Sequence of chain 1.J:
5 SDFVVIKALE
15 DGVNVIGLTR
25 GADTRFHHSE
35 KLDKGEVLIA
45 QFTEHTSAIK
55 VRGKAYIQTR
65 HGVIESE

A small-molecule ligand and the protein it binds are described below.
Small molecule (SMILES): N[C@@H](Cc1c[nH]c2ccccc12)C(=O)O

Binding-site contacts:
Ligand atom CB contacts residue THR28 of chain 1.J at 3.5 Å.
Ligand atom OXT contacts residue GLY25 of chain 1.J at 4.0 Å.
Ligand atom CD1 contacts residue THR47 of chain 1.K at 3.9 Å.
Ligand atom CZ3 contacts residue GLY21 of chain 1.K at 3.7 Å.
Ligand atom CD1 contacts residue GLN45 of chain 1.K at 3.5 Å.
Ligand atom C contacts residue GLY25 of chain 1.J at 3.4 Å.
Ligand atom O contacts residue SER51 of chain 1.J at 3.0 Å (h-bond).
Ligand atom CE3 contacts residue HIS32 of chain 1.K at 4.0 Å.
Ligand atom CZ3 contacts residue HIS32 of chain 1.K at 4.0 Å.
Ligand atom N contacts residue ARG24 of chain 1.J at 3.9 Å.
Ligand atom N contacts residue GLY25 of chain 1.J at 2.8 Å (h-bond).
Ligand atom O contacts residue THR23 of chain 1.J at 3.9 Å.
Ligand atom O contacts residue GLY25 of chain 1.J at 3.0 Å (h-bond).
Ligand atom CA contacts residue GLY25 of chain 1.J at 3.4 Å.
Ligand atom OXT contacts residue THR47 of chain 1.K at 2.6 Å (h-bond).
Ligand atom NE1 contacts residue GLN45 of chain 1.K at 2.8 Å (h-bond).
Ligand atom CE2 contacts residue GLN45 of chain 1.K at 3.8 Å.
Ligand atom CZ2 contacts residue ILE53 of chain 1.K at 4.0 Å (hydrophobic).
Ligand atom C contacts residue SER51 of chain 1.J at 3.6 Å.
Ligand atom OXT contacts residue HIS49 of chain 1.K at 3.8 Å.
Ligand atom CD1 contacts residue SER51 of chain 1.J at 3.5 Å.
Ligand atom CB contacts residue THR23 of chain 1.J at 3.6 Å.
Ligand atom CE2 contacts residue ALA44 of chain 1.K at 4.1 Å (hydrophobic).
Ligand atom CZ2 contacts residue THR50 of chain 1.K at 3.9 Å.
Ligand atom CZ2 contacts residue ALA44 of chain 1.K at 3.9 Å (hydrophobic).
Ligand atom C contacts residue THR47 of chain 1.K at 3.5 Å.
Ligand atom CA contacts residue SER51 of chain 1.J at 4.0 Å.
Ligand atom NE1 contacts residue ALA44 of chain 1.K at 4.0 Å.
Ligand atom OXT contacts residue THR50 of chain 1.K at 2.7 Å (h-bond).
Ligand atom CG contacts residue SER51 of chain 1.J at 3.9 Å.
Ligand atom CA contacts residue THR28 of chain 1.J at 3.2 Å.
Ligand atom O contacts residue THR47 of chain 1.K at 3.6 Å.
Ligand atom CB contacts residue SER51 of chain 1.J at 3.5 Å.
Ligand atom CA contacts residue THR23 of chain 1.J at 3.6 Å.
Ligand atom CH2 contacts residue GLY21 of chain 1.K at 3.7 Å.
Ligand atom N contacts residue THR28 of chain 1.J at 2.8 Å (h-bond).
Ligand atom O contacts residue ARG24 of chain 1.J at 3.4 Å.
Ligand atom N contacts residue ASP27 of chain 1.J at 3.1 Å (salt-bridge).
Ligand atom C contacts residue THR50 of chain 1.K at 3.9 Å.
Ligand atom N contacts residue THR23 of chain 1.J at 2.5 Å (h-bond).

Sequence of chain 1.K:
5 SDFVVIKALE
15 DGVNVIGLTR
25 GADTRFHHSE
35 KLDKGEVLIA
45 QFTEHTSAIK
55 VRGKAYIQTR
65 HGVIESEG